Sequence of chain 1.A:
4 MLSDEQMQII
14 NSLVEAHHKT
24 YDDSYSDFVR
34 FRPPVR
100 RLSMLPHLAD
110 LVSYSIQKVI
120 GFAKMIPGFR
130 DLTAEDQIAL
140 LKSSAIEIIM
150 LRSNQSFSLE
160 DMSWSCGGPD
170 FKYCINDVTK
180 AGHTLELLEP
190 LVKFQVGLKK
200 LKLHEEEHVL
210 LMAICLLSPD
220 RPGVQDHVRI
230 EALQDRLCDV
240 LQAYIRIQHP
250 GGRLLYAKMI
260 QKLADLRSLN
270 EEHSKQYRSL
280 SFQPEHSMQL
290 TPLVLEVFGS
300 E

Binding-site contacts:
Ligand atom C23 contacts residue LEU107 of chain 1.A at 4.0 Å (hydrophobic).
Ligand atom C27 contacts residue HIS272 of chain 1.A at 4.0 Å.
Ligand atom C28 contacts residue HIS182 of chain 1.A at 3.5 Å.
Ligand atom O1 contacts residue SER114 of chain 1.A at 3.1 Å (h-bond).
Ligand atom C4 contacts residue CYS165 of chain 1.A at 3.9 Å (hydrophobic).
Ligand atom O2 contacts residue TYR276 of chain 1.A at 3.9 Å.
Ligand atom C17 contacts residue HIS182 of chain 1.A at 3.9 Å.
Ligand atom C27 contacts residue HIS182 of chain 1.A at 3.6 Å.
Ligand atom C29 contacts residue VAL293 of chain 1.A at 3.7 Å (hydrophobic).
Ligand atom C14 contacts residue HIS182 of chain 1.A at 3.9 Å.
Ligand atom C contacts residue TYR172 of chain 1.A at 3.8 Å (hydrophobic).
Ligand atom C15 contacts residue HIS272 of chain 1.A at 3.7 Å.
Ligand atom C25 contacts residue TRP163 of chain 1.A at 3.6 Å (hydrophobic).
Ligand atom C25 contacts residue VAL177 of chain 1.A at 4.0 Å (hydrophobic).
Ligand atom C13 contacts residue MET149 of chain 1.A at 4.0 Å (hydrophobic).
Ligand atom C3 contacts residue LEU110 of chain 1.A at 3.7 Å (hydrophobic).
Ligand atom O2 contacts residue HIS182 of chain 1.A at 2.7 Å (h-bond).
Ligand atom C26 contacts residue VAL111 of chain 1.A at 3.9 Å (hydrophobic).
Ligand atom C contacts residue LEU110 of chain 1.A at 4.0 Å (hydrophobic).
Ligand atom C11 contacts residue LEU190 of chain 1.A at 4.0 Å (hydrophobic).
Ligand atom C6 contacts residue ARG151 of chain 1.A at 4.0 Å.
Ligand atom C28 contacts residue LEU104 of chain 1.A at 3.7 Å (hydrophobic).
Ligand atom C28 contacts residue LEU279 of chain 1.A at 3.6 Å (hydrophobic).
Ligand atom C2 contacts residue TRP163 of chain 1.A at 3.7 Å (hydrophobic).
Ligand atom C8 contacts residue SER152 of chain 1.A at 3.5 Å.
Ligand atom O contacts residue SER155 of chain 1.A at 3.1 Å (h-bond).
Ligand atom C16 contacts residue HIS182 of chain 1.A at 3.5 Å.
Ligand atom O1 contacts residue ARG151 of chain 1.A at 2.7 Å (salt-bridge).
Ligand atom C14 contacts residue HIS272 of chain 1.A at 4.0 Å.
Ligand atom C1 contacts residue TRP163 of chain 1.A at 4.0 Å (hydrophobic).
Ligand atom O2 contacts residue HIS272 of chain 1.A at 2.8 Å (h-bond).
Ligand atom C29 contacts residue TYR276 of chain 1.A at 3.9 Å (hydrophobic).
Ligand atom C18 contacts residue HIS182 of chain 1.A at 3.6 Å.
Ligand atom C20 contacts residue LEU187 of chain 1.A at 3.4 Å (hydrophobic).
Ligand atom O contacts residue TYR24 of chain 1.A at 3.9 Å.
Ligand atom C6 contacts residue SER114 of chain 1.A at 3.5 Å.
Ligand atom O contacts residue SER152 of chain 1.A at 3.4 Å.
Ligand atom C2 contacts residue SER152 of chain 1.A at 3.5 Å.
Ligand atom C5 contacts residue SER114 of chain 1.A at 3.9 Å.
Ligand atom C22 contacts residue VAL177 of chain 1.A at 3.9 Å (hydrophobic).

The protein below binds the small molecule below.
Small molecule (SMILES): C[C@H](CC[C@@H](O)CCO)[C@H]1CC[C@H]2[C@@H]3CC[C@@H]4C[C@H](CC(C)(C)O)CC[C@]4(C)[C@H]3CC[C@]12C